Sequence of chain 1.H:
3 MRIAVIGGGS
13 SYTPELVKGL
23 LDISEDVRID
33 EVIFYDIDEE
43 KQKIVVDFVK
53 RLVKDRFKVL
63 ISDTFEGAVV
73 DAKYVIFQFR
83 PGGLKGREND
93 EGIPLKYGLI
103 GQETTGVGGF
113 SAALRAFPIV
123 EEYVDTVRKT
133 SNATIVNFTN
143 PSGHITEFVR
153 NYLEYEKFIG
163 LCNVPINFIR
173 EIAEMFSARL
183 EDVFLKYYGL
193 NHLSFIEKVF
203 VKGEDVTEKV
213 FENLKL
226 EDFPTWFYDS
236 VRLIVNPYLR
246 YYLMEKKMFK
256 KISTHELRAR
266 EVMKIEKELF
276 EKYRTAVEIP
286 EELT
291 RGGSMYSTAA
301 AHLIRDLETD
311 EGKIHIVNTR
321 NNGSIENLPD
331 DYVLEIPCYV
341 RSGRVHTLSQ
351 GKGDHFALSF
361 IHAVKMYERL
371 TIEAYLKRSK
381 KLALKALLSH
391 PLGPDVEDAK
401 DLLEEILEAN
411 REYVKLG

The small molecule below binds the protein below.
Small molecule (SMILES): O=P(O)(O)OC[C@H]1O[C@H](O)[C@H](O)[C@@H](O)[C@@H]1O

Binding-site contacts:
Ligand atom C1 contacts residue GLY292 of chain 1.H at 3.2 Å.
Ligand atom C5 contacts residue GLY292 of chain 1.H at 3.9 Å.
Ligand atom O3 contacts residue ASN142 of chain 1.H at 3.3 Å (h-bond).
Ligand atom C3 contacts residue ASN165 of chain 1.H at 3.9 Å.
Ligand atom O1 contacts residue GLY292 of chain 1.H at 3.5 Å (h-bond).
Ligand atom O2P contacts residue VAL267 of chain 1.H at 3.6 Å.
Ligand atom P contacts residue ARG89 of chain 1.H at 3.6 Å.
Ligand atom C3 contacts residue TYR243 of chain 1.H at 3.9 Å (hydrophobic).
Ligand atom O1 contacts residue ASN165 of chain 1.H at 3.5 Å (h-bond).
Ligand atom C3 contacts residue TYR296 of chain 1.H at 3.1 Å (hydrophobic).
Ligand atom O4 contacts residue ASN142 of chain 1.H at 3.8 Å.
Ligand atom O2P contacts residue ARG89 of chain 1.H at 3.0 Å (salt-bridge).
Ligand atom C2 contacts residue HIS194 of chain 1.H at 3.6 Å.
Ligand atom C3 contacts residue HIS194 of chain 1.H at 3.6 Å.
Ligand atom O2 contacts residue HIS194 of chain 1.H at 3.3 Å (h-bond).
Ligand atom C1 contacts residue ASN165 of chain 1.H at 3.3 Å.
Ligand atom O3P contacts residue ARG89 of chain 1.H at 2.7 Å (salt-bridge).
Ligand atom O1P contacts residue VAL267 of chain 1.H at 3.9 Å.
Ligand atom O3 contacts residue HIS194 of chain 1.H at 2.6 Å (h-bond).
Ligand atom C5 contacts residue TYR243 of chain 1.H at 3.9 Å (hydrophobic).
Ligand atom O6 contacts residue GLY293 of chain 1.H at 3.9 Å.
Ligand atom O1P contacts residue TYR14 of chain 1.H at 3.9 Å.
Ligand atom C2 contacts residue ASN165 of chain 1.H at 3.4 Å.
Ligand atom O1P contacts residue ARG263 of chain 1.H at 3.5 Å (salt-bridge).
Ligand atom C1 contacts residue TYR243 of chain 1.H at 3.9 Å (hydrophobic).
Ligand atom O5 contacts residue GLY292 of chain 1.H at 3.3 Å (h-bond).
Ligand atom C4 contacts residue GLU105 of chain 1.H at 3.6 Å.
Ligand atom O2P contacts residue ARG263 of chain 1.H at 2.8 Å (salt-bridge).
Ligand atom O4 contacts residue GLU105 of chain 1.H at 3.3 Å (salt-bridge).
Ligand atom O4 contacts residue NAD1 of chain 1.Y at 3.4 Å.
Ligand atom O1P contacts residue ARG291 of chain 1.H at 3.7 Å.
Ligand atom O3 contacts residue TYR296 of chain 1.H at 2.3 Å (h-bond).
Ligand atom O2 contacts residue TYR243 of chain 1.H at 3.9 Å.
Ligand atom O5 contacts residue TYR243 of chain 1.H at 3.5 Å (h-bond).
Ligand atom O2 contacts residue ASN165 of chain 1.H at 2.6 Å (h-bond).
Ligand atom O1P contacts residue GLY292 of chain 1.H at 3.4 Å (h-bond).
Ligand atom C4 contacts residue TYR243 of chain 1.H at 3.6 Å (hydrophobic).
Ligand atom O2 contacts residue CYS164 of chain 1.H at 3.5 Å (h-bond).
Ligand atom C2 contacts residue TYR243 of chain 1.H at 3.3 Å (hydrophobic).
Ligand atom O6 contacts residue GLY292 of chain 1.H at 3.7 Å.